Binding-site contacts:
Ligand atom CD contacts residue ALA224 of chain 1.A at 4.2 Å (hydrophobic).
Ligand atom OE1 contacts residue ASN231 of chain 1.A at 3.8 Å.
Ligand atom CD contacts residue VAL227 of chain 1.A at 3.5 Å (hydrophobic).
Ligand atom OXT contacts residue GLY228 of chain 1.A at 4.0 Å.
Ligand atom CB contacts residue GLY229 of chain 1.A at 3.2 Å.
Ligand atom OXT contacts residue ARG129 of chain 1.A at 4.1 Å.
Ligand atom OE2 contacts residue LYS225 of chain 1.A at 3.4 Å.
Ligand atom CG contacts residue GLY228 of chain 1.A at 4.0 Å.
Ligand atom CA contacts residue GLY228 of chain 1.A at 4.4 Å.
Ligand atom CG contacts residue PHE230 of chain 1.A at 4.3 Å (hydrophobic).
Ligand atom OXT contacts residue GLY229 of chain 1.A at 3.2 Å (h-bond).
Ligand atom OE2 contacts residue PHE230 of chain 1.A at 3.4 Å.
Ligand atom CB contacts residue GLY228 of chain 1.A at 3.6 Å.
Ligand atom CD contacts residue LYS225 of chain 1.A at 4.3 Å.
Ligand atom CG contacts residue ARG129 of chain 1.A at 3.1 Å.
Ligand atom CG contacts residue LYS225 of chain 1.A at 3.7 Å.
Ligand atom CB contacts residue PHE230 of chain 1.A at 4.2 Å (hydrophobic).
Ligand atom CA contacts residue ARG129 of chain 1.A at 3.5 Å.
Ligand atom CG contacts residue GLY229 of chain 1.A at 4.1 Å.
Ligand atom CB contacts residue VAL227 of chain 1.A at 3.8 Å (hydrophobic).
Ligand atom CD contacts residue PHE230 of chain 1.A at 3.5 Å (hydrophobic).
Ligand atom CB contacts residue ARG129 of chain 1.A at 3.7 Å.
Ligand atom OE1 contacts residue VAL227 of chain 1.A at 4.2 Å.
Ligand atom CA contacts residue GLY229 of chain 1.A at 4.3 Å.
Ligand atom C contacts residue GLY229 of chain 1.A at 4.0 Å.
Ligand atom OE2 contacts residue ALA224 of chain 1.A at 3.3 Å (h-bond).
Ligand atom OE1 contacts residue PHE230 of chain 1.A at 3.4 Å (h-bond).
Ligand atom C contacts residue ARG129 of chain 1.A at 3.2 Å.
Ligand atom CG contacts residue VAL227 of chain 1.A at 3.3 Å (hydrophobic).
Ligand atom C contacts residue GLY228 of chain 1.A at 4.2 Å.
Ligand atom OE2 contacts residue VAL227 of chain 1.A at 3.7 Å.
Ligand atom OE1 contacts residue GLY229 of chain 1.A at 4.4 Å.
Ligand atom O contacts residue ARG129 of chain 1.A at 2.8 Å (salt-bridge).

Sequence of chain 1.A:
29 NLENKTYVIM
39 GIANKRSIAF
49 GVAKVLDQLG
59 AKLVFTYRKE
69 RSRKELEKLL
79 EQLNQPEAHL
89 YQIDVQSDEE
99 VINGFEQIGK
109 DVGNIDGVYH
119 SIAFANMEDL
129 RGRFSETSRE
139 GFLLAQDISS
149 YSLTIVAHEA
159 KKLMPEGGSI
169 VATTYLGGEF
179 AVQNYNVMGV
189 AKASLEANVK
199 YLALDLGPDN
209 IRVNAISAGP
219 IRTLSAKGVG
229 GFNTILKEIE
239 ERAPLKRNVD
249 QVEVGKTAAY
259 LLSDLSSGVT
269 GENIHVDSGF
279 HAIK

This protein binds this small molecule.
Small molecule (SMILES): N[C@@H](CCC(=O)O)C(=O)O